The protein below binds the small molecule below.
Small molecule (SMILES): CC(=O)N[C@@H]1[C@@H](O)[C@H](O)[C@@H](CO)O[C@H]1O

Sequence of chain 1.A:
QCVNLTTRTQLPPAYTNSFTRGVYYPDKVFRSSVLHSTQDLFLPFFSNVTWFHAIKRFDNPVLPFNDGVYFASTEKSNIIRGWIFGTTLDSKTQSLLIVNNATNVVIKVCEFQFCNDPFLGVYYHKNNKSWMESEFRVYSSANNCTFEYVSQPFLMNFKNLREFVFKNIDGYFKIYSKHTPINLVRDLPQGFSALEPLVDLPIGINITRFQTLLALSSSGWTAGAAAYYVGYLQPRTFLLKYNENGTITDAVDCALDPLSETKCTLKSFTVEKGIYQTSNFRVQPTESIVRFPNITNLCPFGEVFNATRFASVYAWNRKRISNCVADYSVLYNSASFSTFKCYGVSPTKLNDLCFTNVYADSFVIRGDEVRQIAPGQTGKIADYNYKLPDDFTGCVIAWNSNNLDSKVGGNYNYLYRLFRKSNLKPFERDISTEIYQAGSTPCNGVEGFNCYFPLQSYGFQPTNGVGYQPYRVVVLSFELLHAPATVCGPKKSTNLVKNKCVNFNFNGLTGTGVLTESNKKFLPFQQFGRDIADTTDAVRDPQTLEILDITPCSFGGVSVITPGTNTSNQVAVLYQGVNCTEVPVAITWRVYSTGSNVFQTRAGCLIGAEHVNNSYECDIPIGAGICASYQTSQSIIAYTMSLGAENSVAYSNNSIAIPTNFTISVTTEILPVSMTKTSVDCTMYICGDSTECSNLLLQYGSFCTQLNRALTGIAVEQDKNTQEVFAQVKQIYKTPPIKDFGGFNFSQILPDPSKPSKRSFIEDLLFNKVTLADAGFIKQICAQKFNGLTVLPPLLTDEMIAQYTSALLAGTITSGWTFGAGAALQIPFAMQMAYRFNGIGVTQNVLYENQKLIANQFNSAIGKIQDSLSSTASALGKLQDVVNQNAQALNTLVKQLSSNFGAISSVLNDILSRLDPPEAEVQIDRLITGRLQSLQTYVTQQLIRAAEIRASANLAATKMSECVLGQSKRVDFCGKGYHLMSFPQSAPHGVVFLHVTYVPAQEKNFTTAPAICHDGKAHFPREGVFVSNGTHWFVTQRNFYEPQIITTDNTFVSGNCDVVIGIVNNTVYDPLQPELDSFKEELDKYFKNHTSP

Binding-site contacts:
Ligand atom C2 contacts residue ASN1158 of chain 1.A at 2.5 Å.
Ligand atom C7 contacts residue ASN1158 of chain 1.A at 3.2 Å.
Ligand atom C4 contacts residue ASN1158 of chain 1.A at 4.2 Å.
Ligand atom N2 contacts residue ASN1158 of chain 1.A at 2.9 Å (h-bond).
Ligand atom C8 contacts residue ASN1158 of chain 1.A at 4.0 Å.
Ligand atom O7 contacts residue ASN1158 of chain 1.A at 3.2 Å (h-bond).
Ligand atom C5 contacts residue ASN1158 of chain 1.A at 3.7 Å.
Ligand atom C3 contacts residue ASN1158 of chain 1.A at 3.8 Å.
Ligand atom O5 contacts residue ASN1158 of chain 1.A at 2.4 Å (h-bond).
Ligand atom C1 contacts residue ASN1158 of chain 1.A at 1.4 Å.